Binding-site contacts:
Ligand atom O1B contacts residue HIS169 of chain 1.A at 3.5 Å.
Ligand atom O2G contacts residue MN1 of chain 1.D at 2.5 Å.
Ligand atom O2A contacts residue MN1 of chain 1.D at 2.5 Å.
Ligand atom C2' contacts residue ASP82 of chain 1.A at 3.8 Å.
Ligand atom O2G contacts residue ARG166 of chain 1.A at 3.2 Å (salt-bridge).
Ligand atom PG contacts residue ARG166 of chain 1.A at 3.7 Å.
Ligand atom PG contacts residue HIS327 of chain 1.A at 3.6 Å.
Ligand atom O2B contacts residue ASP112 of chain 1.A at 3.6 Å.
Ligand atom O3' contacts residue LEU320 of chain 1.A at 3.6 Å.
Ligand atom O2A contacts residue ARG166 of chain 1.A at 3.6 Å (salt-bridge).
Ligand atom C8 contacts residue LYS80 of chain 1.A at 3.8 Å.
Ligand atom O2A contacts residue ASP114 of chain 1.A at 3.2 Å (salt-bridge).
Ligand atom O1G contacts residue ARG166 of chain 1.A at 3.8 Å.
Ligand atom O1G contacts residue ARG165 of chain 1.A at 3.0 Å (salt-bridge).
Ligand atom O3G contacts residue ARG165 of chain 1.A at 3.4 Å (salt-bridge).
Ligand atom PB contacts residue HIS169 of chain 1.A at 3.7 Å.
Ligand atom O31 contacts residue LYS80 of chain 1.A at 3.0 Å (salt-bridge).
Ligand atom O2B contacts residue MN1 of chain 1.D at 2.2 Å.
Ligand atom O2B contacts residue HIS169 of chain 1.A at 2.7 Å (h-bond).
Ligand atom O3' contacts residue LYS321 of chain 1.A at 3.1 Å (salt-bridge).
Ligand atom O3G contacts residue SER163 of chain 1.A at 2.6 Å (h-bond).
Ligand atom O4' contacts residue HIS318 of chain 1.A at 3.7 Å.
Ligand atom O3B contacts residue SER163 of chain 1.A at 3.8 Å.
Ligand atom O3G contacts residue HIS327 of chain 1.A at 3.8 Å.
Ligand atom PB contacts residue MN1 of chain 1.D at 3.5 Å.
Ligand atom C5' contacts residue ASP112 of chain 1.A at 3.1 Å.
Ligand atom O1B contacts residue LYS321 of chain 1.A at 3.5 Å.
Ligand atom O2G contacts residue ASP114 of chain 1.A at 3.3 Å (salt-bridge).
Ligand atom O3B contacts residue HIS327 of chain 1.A at 3.6 Å.
Ligand atom C4' contacts residue LEU320 of chain 1.A at 3.8 Å (hydrophobic).
Ligand atom C2' contacts residue LEU319 of chain 1.A at 3.5 Å (hydrophobic).
Ligand atom PG contacts residue SER163 of chain 1.A at 3.7 Å.
Ligand atom O1G contacts residue HIS327 of chain 1.A at 2.9 Å (h-bond).
Ligand atom O3G contacts residue ARG166 of chain 1.A at 3.1 Å (salt-bridge).
Ligand atom O31 contacts residue ASP82 of chain 1.A at 3.0 Å (salt-bridge).
Ligand atom C1' contacts residue LEU319 of chain 1.A at 3.3 Å (hydrophobic).
Ligand atom O2B contacts residue SER163 of chain 1.A at 3.8 Å.
Ligand atom O2A contacts residue ASP112 of chain 1.A at 3.3 Å (salt-bridge).
Ligand atom O1A contacts residue ARG166 of chain 1.A at 3.1 Å (salt-bridge).
Ligand atom PA contacts residue MN1 of chain 1.D at 3.8 Å.

Sequence of chain 1.A:
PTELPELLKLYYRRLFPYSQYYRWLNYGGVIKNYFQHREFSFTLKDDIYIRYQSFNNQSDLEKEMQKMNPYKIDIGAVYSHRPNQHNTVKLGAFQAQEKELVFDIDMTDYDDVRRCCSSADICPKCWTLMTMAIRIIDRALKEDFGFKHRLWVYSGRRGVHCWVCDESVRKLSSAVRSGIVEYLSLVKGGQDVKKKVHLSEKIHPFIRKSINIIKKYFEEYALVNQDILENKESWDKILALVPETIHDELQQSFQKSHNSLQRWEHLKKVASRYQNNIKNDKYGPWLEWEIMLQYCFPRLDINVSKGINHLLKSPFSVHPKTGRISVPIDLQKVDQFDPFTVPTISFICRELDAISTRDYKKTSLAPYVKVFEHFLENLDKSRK

The small molecule below binds the protein below.
Small molecule (SMILES): Nc1ncnc2c1ncn2[C@@H]1O[C@H](COP(=O)(O)OP(=O)(O)OP(=O)(O)O)[C@@H](O)[C@@H]1O